This small molecule binds to this protein.
Small molecule (SMILES): CC(C)Oc1cc(Nc2nc(N[C@@H](C)c3ccc(F)cn3)ncc2Cl)[nH]n1

Binding-site contacts:
Ligand atom C13 contacts residue LEU190 of chain 1.B at 3.8 Å (hydrophobic).
Ligand atom N1 contacts residue MET125 of chain 1.B at 3.4 Å (h-bond).
Ligand atom C3 contacts residue PHE122 of chain 1.B at 3.5 Å (hydrophobic).
Ligand atom N6 contacts residue TYR124 of chain 1.B at 3.6 Å.
Ligand atom F1 contacts residue GLY200 of chain 1.B at 3.5 Å.
Ligand atom C16 contacts residue LEU49 of chain 1.B at 3.8 Å (hydrophobic).
Ligand atom C13 contacts residue GLY200 of chain 1.B at 3.8 Å.
Ligand atom C4 contacts residue LEU190 of chain 1.B at 3.5 Å (hydrophobic).
Ligand atom C1 contacts residue GLY200 of chain 1.B at 3.3 Å.
Ligand atom O1 contacts residue PHE122 of chain 1.B at 3.8 Å.
Ligand atom N6 contacts residue MET125 of chain 1.B at 2.9 Å (h-bond).
Ligand atom CL1 contacts residue MET125 of chain 1.B at 3.4 Å.
Ligand atom N7 contacts residue GLU123 of chain 1.B at 2.8 Å (salt-bridge).
Ligand atom N7 contacts residue LEU190 of chain 1.B at 3.8 Å.
Ligand atom F1 contacts residue ASN188 of chain 1.B at 3.1 Å.
Ligand atom C15 contacts residue ARG187 of chain 1.B at 3.4 Å.
Ligand atom N6 contacts residue GLU123 of chain 1.B at 3.4 Å (salt-bridge).
Ligand atom O1 contacts residue ALA75 of chain 1.B at 3.8 Å.
Ligand atom C17 contacts residue GLY128 of chain 1.B at 3.5 Å.
Ligand atom C9 contacts residue VAL57 of chain 1.B at 3.7 Å (hydrophobic).
Ligand atom F1 contacts residue CYS189 of chain 1.B at 3.7 Å.
Ligand atom CL1 contacts residue ARG126 of chain 1.B at 3.7 Å.
Ligand atom F1 contacts residue LEU190 of chain 1.B at 3.8 Å.
Ligand atom C5 contacts residue LEU190 of chain 1.B at 3.8 Å (hydrophobic).
Ligand atom C17 contacts residue LEU49 of chain 1.B at 3.8 Å (hydrophobic).
Ligand atom F1 contacts residue ASP201 of chain 1.B at 3.7 Å.
Ligand atom C15 contacts residue LEU190 of chain 1.B at 3.6 Å (hydrophobic).
Ligand atom CL1 contacts residue GLY128 of chain 1.B at 3.6 Å.
Ligand atom C14 contacts residue LEU190 of chain 1.B at 3.6 Å (hydrophobic).
Ligand atom C15 contacts residue ASP129 of chain 1.B at 3.8 Å.
Ligand atom N4 contacts residue LEU190 of chain 1.B at 3.8 Å.
Ligand atom N5 contacts residue LEU49 of chain 1.B at 3.6 Å.
Ligand atom N7 contacts residue ALA75 of chain 1.B at 3.2 Å.
Ligand atom O1 contacts residue LEU190 of chain 1.B at 3.7 Å.
Ligand atom N1 contacts residue LEU49 of chain 1.B at 3.8 Å.
Ligand atom C10 contacts residue VAL57 of chain 1.B at 3.3 Å (hydrophobic).
Ligand atom C4 contacts residue ALA75 of chain 1.B at 3.5 Å (hydrophobic).
Ligand atom N7 contacts residue MET125 of chain 1.B at 3.6 Å.
Ligand atom C16 contacts residue GLY128 of chain 1.B at 3.6 Å.
Ligand atom N6 contacts residue ALA75 of chain 1.B at 3.6 Å.

Sequence of chain 1.B:
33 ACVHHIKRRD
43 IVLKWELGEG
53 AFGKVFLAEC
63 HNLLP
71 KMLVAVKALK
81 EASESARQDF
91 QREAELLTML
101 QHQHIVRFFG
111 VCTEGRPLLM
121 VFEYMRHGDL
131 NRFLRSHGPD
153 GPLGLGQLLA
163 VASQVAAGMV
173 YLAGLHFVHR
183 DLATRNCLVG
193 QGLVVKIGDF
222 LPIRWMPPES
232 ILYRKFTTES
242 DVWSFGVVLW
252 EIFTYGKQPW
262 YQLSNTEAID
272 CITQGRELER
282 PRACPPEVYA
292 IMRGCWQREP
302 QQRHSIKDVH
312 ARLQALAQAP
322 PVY